Binding-site contacts:
Ligand atom C1 contacts residue GLY123 of chain 2.E at 4.3 Å.
Ligand atom O2 contacts residue PRO53 of chain 2.E at 3.2 Å.
Ligand atom O9A contacts residue ILE121 of chain 2.E at 3.4 Å.
Ligand atom C2 contacts residue PRO53 of chain 2.E at 4.3 Å (hydrophobic).
Ligand atom C2 contacts residue PRO50 of chain 2.E at 4.3 Å (hydrophobic).
Ligand atom CL2 contacts residue ILE121 of chain 2.E at 4.0 Å.
Ligand atom CL2 contacts residue PRO53 of chain 2.E at 3.5 Å.
Ligand atom CL1 contacts residue PRO50 of chain 2.E at 3.8 Å.
Ligand atom CL1 contacts residue PRO53 of chain 2.E at 4.0 Å.
Ligand atom CL1 contacts residue ILE51 of chain 2.E at 4.2 Å.
Ligand atom C8 contacts residue PRO53 of chain 2.E at 4.0 Å (hydrophobic).
Ligand atom C1 contacts residue PRO50 of chain 2.E at 4.5 Å (hydrophobic).
Ligand atom CL1 contacts residue GLY123 of chain 2.E at 3.8 Å.
Ligand atom CL1 contacts residue ILE124 of chain 2.E at 3.6 Å.
Ligand atom CL2 contacts residue GLY123 of chain 2.E at 3.6 Å.
Ligand atom O2 contacts residue GLY52 of chain 2.E at 4.1 Å.
Ligand atom O9B contacts residue ILE121 of chain 2.E at 3.8 Å.
Ligand atom C4 contacts residue PRO50 of chain 2.E at 4.1 Å (hydrophobic).
Ligand atom CL2 contacts residue THR98 of chain 2.E at 4.0 Å.
Ligand atom N2 contacts residue PRO50 of chain 2.E at 4.3 Å.
Ligand atom O9B contacts residue PRO53 of chain 2.E at 4.2 Å.
Ligand atom CL1 contacts residue TYR125 of chain 2.E at 3.8 Å.
Ligand atom CL1 contacts residue GLY52 of chain 2.E at 3.4 Å.
Ligand atom CL2 contacts residue TYR125 of chain 2.E at 4.1 Å.
Ligand atom O4 contacts residue PRO50 of chain 2.E at 3.5 Å.
Ligand atom N9 contacts residue ILE121 of chain 2.E at 3.9 Å.
Ligand atom C1 contacts residue TYR125 of chain 2.E at 3.8 Å (hydrophobic).

Sequence of chain 2.E:
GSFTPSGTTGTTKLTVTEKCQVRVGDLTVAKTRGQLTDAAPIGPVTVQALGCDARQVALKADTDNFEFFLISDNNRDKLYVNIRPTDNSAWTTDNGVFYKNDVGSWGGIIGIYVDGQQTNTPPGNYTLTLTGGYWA

A protein and the small-molecule ligand that binds it are described below.
Small molecule (SMILES): O=C(N[C@H](CO)[C@H](O)c1ccc([N+](=O)[O-])cc1)C(Cl)Cl